This protein binds this small molecule.
Small molecule (SMILES): CC(C)C[C@H](NC(=O)[C@H](CC(C)C)NC(=O)[C@H](CCC(=O)O)NC(=O)[C@@H](N)CO)C(=O)N[C@@H](CCCCN)C(=O)N[C@@H](Cc1ccc(O)cc1)C(=O)N[C@@H](CC(C)C)C(=O)N[C@H](C(=O)N[C@H](C=O)[C@@H](C)O)[C@@H](C)O

Sequence of chain 1.A:
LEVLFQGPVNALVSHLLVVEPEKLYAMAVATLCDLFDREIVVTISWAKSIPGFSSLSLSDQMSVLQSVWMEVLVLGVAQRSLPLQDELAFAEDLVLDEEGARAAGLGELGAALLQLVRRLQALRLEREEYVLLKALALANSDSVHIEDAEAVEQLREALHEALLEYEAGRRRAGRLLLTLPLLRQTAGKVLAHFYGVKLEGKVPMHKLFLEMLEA

Binding-site contacts:
Ligand atom CB contacts residue GLU240 of chain 1.A at 3.3 Å.
Ligand atom C contacts residue ILE64 of chain 1.A at 4.0 Å (hydrophobic).
Ligand atom CD1 contacts residue LEU78 of chain 1.A at 4.0 Å (hydrophobic).
Ligand atom CD2 contacts residue GLN81 of chain 1.A at 3.1 Å.
Ligand atom CB contacts residue ILE64 of chain 1.A at 3.9 Å (hydrophobic).
Ligand atom CB contacts residue LEU237 of chain 1.A at 4.0 Å (hydrophobic).
Ligand atom N contacts residue LEU237 of chain 1.A at 4.0 Å.
Ligand atom N contacts residue GLU240 of chain 1.A at 3.0 Å (salt-bridge).
Ligand atom C contacts residue GLU240 of chain 1.A at 4.0 Å.
Ligand atom CG contacts residue LYS236 of chain 1.A at 4.0 Å.
Ligand atom CD1 contacts residue MET82 of chain 1.A at 3.5 Å (hydrophobic).
Ligand atom CD2 contacts residue VAL61 of chain 1.A at 4.1 Å (hydrophobic).
Ligand atom CD2 contacts residue LYS68 of chain 1.A at 4.2 Å.
Ligand atom C contacts residue LYS68 of chain 1.A at 3.8 Å.
Ligand atom CG contacts residue GLU240 of chain 1.A at 3.6 Å.
Ligand atom CE1 contacts residue LEU237 of chain 1.A at 4.0 Å (hydrophobic).
Ligand atom CE2 contacts residue VAL61 of chain 1.A at 3.8 Å (hydrophobic).
Ligand atom CD1 contacts residue ILE64 of chain 1.A at 3.7 Å (hydrophobic).
Ligand atom N contacts residue MET82 of chain 1.A at 3.8 Å.
Ligand atom O contacts residue LYS68 of chain 1.A at 3.4 Å (salt-bridge).
Ligand atom CZ contacts residue VAL61 of chain 1.A at 4.0 Å (hydrophobic).
Ligand atom CB contacts residue GLU240 of chain 1.A at 4.0 Å.
Ligand atom CD2 contacts residue PHE73 of chain 1.A at 4.1 Å (hydrophobic).
Ligand atom OH contacts residue VAL61 of chain 1.A at 4.1 Å.
Ligand atom CA contacts residue GLU240 of chain 1.A at 3.8 Å.
Ligand atom C contacts residue GLU240 of chain 1.A at 3.9 Å.
Ligand atom CD2 contacts residue MET241 of chain 1.A at 3.7 Å (hydrophobic).
Ligand atom C contacts residue LYS68 of chain 1.A at 3.7 Å.
Ligand atom O contacts residue ILE64 of chain 1.A at 4.0 Å.
Ligand atom CD2 contacts residue GLN86 of chain 1.A at 3.8 Å.
Ligand atom CA contacts residue GLU240 of chain 1.A at 4.0 Å.
Ligand atom O contacts residue LYS68 of chain 1.A at 3.1 Å (salt-bridge).
Ligand atom CB contacts residue GLU240 of chain 1.A at 3.2 Å.
Ligand atom CD1 contacts residue GLN81 of chain 1.A at 3.9 Å.
Ligand atom N contacts residue GLU240 of chain 1.A at 2.9 Å (salt-bridge).
Ligand atom CD2 contacts residue MET82 of chain 1.A at 4.0 Å (hydrophobic).
Ligand atom CA contacts residue GLU240 of chain 1.A at 3.6 Å.
Ligand atom CB contacts residue MET82 of chain 1.A at 4.1 Å (hydrophobic).
Ligand atom CG2 contacts residue LEU78 of chain 1.A at 3.6 Å (hydrophobic).
Ligand atom N contacts residue GLU240 of chain 1.A at 3.3 Å (salt-bridge).